Binding-site contacts:
Ligand atom C2 contacts residue ASN1095 of chain 1.A at 2.4 Å.
Ligand atom O5 contacts residue ASN1095 of chain 1.A at 2.4 Å (h-bond).
Ligand atom C1 contacts residue ASN1095 of chain 1.A at 1.4 Å.
Ligand atom O5 contacts residue HIS1098 of chain 1.A at 4.3 Å.
Ligand atom C3 contacts residue HIS1098 of chain 1.A at 4.4 Å.
Ligand atom C8 contacts residue ASN1095 of chain 1.A at 3.9 Å.
Ligand atom C6 contacts residue HIS1098 of chain 1.A at 3.8 Å.
Ligand atom C7 contacts residue ASN1095 of chain 1.A at 3.2 Å.
Ligand atom C6 contacts residue PHE1100 of chain 1.A at 3.5 Å (hydrophobic).
Ligand atom N2 contacts residue ASN1095 of chain 1.A at 2.9 Å (h-bond).
Ligand atom C5 contacts residue THR1097 of chain 1.A at 4.3 Å.
Ligand atom O3 contacts residue THR1097 of chain 1.A at 4.4 Å.
Ligand atom C5 contacts residue ASN1095 of chain 1.A at 3.7 Å.
Ligand atom O7 contacts residue ASN1095 of chain 1.A at 3.1 Å (h-bond).
Ligand atom O4 contacts residue HIS1098 of chain 1.A at 3.6 Å.
Ligand atom C4 contacts residue ASN1095 of chain 1.A at 4.2 Å.
Ligand atom C8 contacts residue THR1097 of chain 1.A at 4.0 Å.
Ligand atom C3 contacts residue THR1097 of chain 1.A at 3.5 Å.
Ligand atom C5 contacts residue PHE1100 of chain 1.A at 4.0 Å (hydrophobic).
Ligand atom C5 contacts residue HIS1098 of chain 1.A at 3.3 Å.
Ligand atom C2 contacts residue THR1097 of chain 1.A at 3.5 Å.
Ligand atom C7 contacts residue THR1097 of chain 1.A at 4.3 Å.
Ligand atom O7 contacts residue HIS1098 of chain 1.A at 3.7 Å.
Ligand atom C4 contacts residue THR1097 of chain 1.A at 4.5 Å.
Ligand atom C4 contacts residue HIS1098 of chain 1.A at 4.0 Å.
Ligand atom O5 contacts residue THR1097 of chain 1.A at 4.3 Å.
Ligand atom N2 contacts residue HIS1098 of chain 1.A at 4.2 Å.
Ligand atom C1 contacts residue THR1097 of chain 1.A at 3.4 Å.
Ligand atom N2 contacts residue THR1097 of chain 1.A at 3.2 Å (h-bond).
Ligand atom O5 contacts residue PHE1100 of chain 1.A at 3.8 Å.
Ligand atom C3 contacts residue ASN1095 of chain 1.A at 3.8 Å.
Ligand atom C7 contacts residue HIS1098 of chain 1.A at 3.6 Å.
Ligand atom C8 contacts residue HIS1098 of chain 1.A at 3.7 Å.

A protein and the small-molecule ligand that binds it are described below.
Small molecule (SMILES): CC(=O)N[C@H]1[C@H](O[C@H]2[C@H](O)[C@@H](NC(C)=O)CO[C@@H]2CO)O[C@H](CO)[C@@H](O)[C@@H]1O

Sequence of chain 1.A:
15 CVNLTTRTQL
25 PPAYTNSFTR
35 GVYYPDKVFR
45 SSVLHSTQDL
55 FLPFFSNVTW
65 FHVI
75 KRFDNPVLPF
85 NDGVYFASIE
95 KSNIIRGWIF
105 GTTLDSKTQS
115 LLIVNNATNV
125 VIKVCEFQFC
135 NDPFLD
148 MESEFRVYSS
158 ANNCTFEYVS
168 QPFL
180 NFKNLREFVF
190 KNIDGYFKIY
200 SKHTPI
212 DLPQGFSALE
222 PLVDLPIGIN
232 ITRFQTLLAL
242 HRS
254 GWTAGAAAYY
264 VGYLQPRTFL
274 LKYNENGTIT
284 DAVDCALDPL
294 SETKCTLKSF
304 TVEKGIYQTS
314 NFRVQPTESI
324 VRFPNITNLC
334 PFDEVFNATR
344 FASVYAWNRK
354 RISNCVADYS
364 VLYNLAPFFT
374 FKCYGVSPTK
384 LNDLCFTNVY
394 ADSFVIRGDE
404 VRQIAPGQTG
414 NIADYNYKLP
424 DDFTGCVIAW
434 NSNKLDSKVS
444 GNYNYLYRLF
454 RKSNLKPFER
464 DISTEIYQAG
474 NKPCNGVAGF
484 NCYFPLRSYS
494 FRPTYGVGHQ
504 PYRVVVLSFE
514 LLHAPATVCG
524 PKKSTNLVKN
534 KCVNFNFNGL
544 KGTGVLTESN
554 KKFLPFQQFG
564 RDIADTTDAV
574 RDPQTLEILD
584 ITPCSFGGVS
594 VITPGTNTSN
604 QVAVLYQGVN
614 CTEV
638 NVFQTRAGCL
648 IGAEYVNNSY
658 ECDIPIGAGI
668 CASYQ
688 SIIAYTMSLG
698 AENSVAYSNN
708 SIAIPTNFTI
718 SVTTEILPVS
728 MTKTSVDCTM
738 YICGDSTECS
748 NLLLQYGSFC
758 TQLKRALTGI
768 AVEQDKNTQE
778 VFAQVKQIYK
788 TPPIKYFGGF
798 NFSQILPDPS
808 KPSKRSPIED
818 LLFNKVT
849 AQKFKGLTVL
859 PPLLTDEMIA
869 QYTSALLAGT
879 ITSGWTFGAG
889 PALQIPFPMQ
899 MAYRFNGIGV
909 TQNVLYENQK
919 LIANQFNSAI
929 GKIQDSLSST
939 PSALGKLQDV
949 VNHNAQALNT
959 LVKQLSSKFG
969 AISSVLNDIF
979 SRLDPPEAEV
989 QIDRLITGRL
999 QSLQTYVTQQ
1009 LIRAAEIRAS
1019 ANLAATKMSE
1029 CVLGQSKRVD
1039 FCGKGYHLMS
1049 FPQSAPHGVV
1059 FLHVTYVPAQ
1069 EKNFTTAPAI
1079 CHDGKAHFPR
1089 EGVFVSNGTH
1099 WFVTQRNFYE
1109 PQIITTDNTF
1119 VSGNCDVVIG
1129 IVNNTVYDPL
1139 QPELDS